Binding-site contacts:
Ligand atom PA contacts residue MG1 of chain 1.Z at 3.1 Å.
Ligand atom O5' contacts residue MG1 of chain 1.Z at 3.0 Å.
Ligand atom O3D contacts residue ASP1330 of chain 1.C at 2.8 Å (salt-bridge).
Ligand atom C2 contacts residue LEU1319 of chain 1.C at 3.6 Å (hydrophobic).
Ligand atom O2A contacts residue MG1 of chain 1.AA at 2.9 Å.
Ligand atom O5D contacts residue GLY1371 of chain 1.C at 3.5 Å.
Ligand atom N1 contacts residue GLY1321 of chain 1.C at 3.2 Å (h-bond).
Ligand atom O2A contacts residue PHE1372 of chain 1.C at 3.1 Å (h-bond).
Ligand atom O1A contacts residue GLU1390 of chain 1.C at 2.8 Å (salt-bridge).
Ligand atom O1D contacts residue ASP1426 of chain 1.C at 2.7 Å (salt-bridge).
Ligand atom O2B contacts residue ASP1460 of chain 1.C at 3.2 Å (salt-bridge).
Ligand atom O4D contacts residue ARG1428 of chain 1.C at 2.9 Å (salt-bridge).
Ligand atom C5 contacts residue TRP1264 of chain 1.C at 3.6 Å (hydrophobic).
Ligand atom O4D contacts residue ASP1426 of chain 1.C at 3.4 Å (salt-bridge).
Ligand atom C1D contacts residue ASP1426 of chain 1.C at 3.5 Å.
Ligand atom O2D contacts residue ASP1330 of chain 1.C at 2.8 Å (salt-bridge).
Ligand atom O1D contacts residue VAL1435 of chain 1.C at 3.3 Å.
Ligand atom O4D contacts residue PHE1476 of chain 1.C at 3.4 Å.
Ligand atom O2B contacts residue GLU1390 of chain 1.C at 3.5 Å (salt-bridge).
Ligand atom O1D contacts residue CYS1424 of chain 1.C at 3.3 Å (h-bond).
Ligand atom O2A contacts residue GLY1371 of chain 1.C at 3.4 Å.
Ligand atom O2' contacts residue TRP1264 of chain 1.C at 3.2 Å.
Ligand atom O2B contacts residue MG1 of chain 1.Y at 2.1 Å.
Ligand atom O1A contacts residue GLY1370 of chain 1.C at 3.1 Å (h-bond).
Ligand atom O5' contacts residue MG1 of chain 1.AA at 2.3 Å.
Ligand atom O1A contacts residue MG1 of chain 1.Z at 2.1 Å.
Ligand atom O5D contacts residue GLY1370 of chain 1.C at 3.3 Å (h-bond).
Ligand atom PA contacts residue MG1 of chain 1.AA at 2.5 Å.
Ligand atom O2D contacts residue HIS1479 of chain 1.C at 3.0 Å (h-bond).
Ligand atom O1B contacts residue ARG1428 of chain 1.C at 3.2 Å (salt-bridge).
Ligand atom C3D contacts residue ASP1330 of chain 1.C at 3.5 Å.
Ligand atom O1A contacts residue GLY1371 of chain 1.C at 3.6 Å.
Ligand atom N6 contacts residue ASN1326 of chain 1.C at 2.8 Å (h-bond).
Ligand atom O1B contacts residue ARG1360 of chain 1.C at 3.2 Å (salt-bridge).
Ligand atom O1A contacts residue MG1 of chain 1.Y at 3.0 Å.
Ligand atom O1A contacts residue MG1 of chain 1.AA at 2.4 Å.
Ligand atom O2B contacts residue GLY1370 of chain 1.C at 3.2 Å (h-bond).
Ligand atom PB contacts residue MG1 of chain 1.Y at 3.4 Å.
Ligand atom O2B contacts residue ARG1360 of chain 1.C at 3.6 Å (salt-bridge).
Ligand atom O1A contacts residue GLU1386 of chain 1.C at 3.1 Å (salt-bridge).

This protein binds this small molecule.
Small molecule (SMILES): Nc1ncnc2c1ncn2[C@@H]1O[C@H](CO[P](=O)(O)O[P](=O)(O)OC[C@H]2O[C@@H](O)[C@H](O)[C@@H]2O)[C@@H](O)[C@H]1O

Sequence of chain 1.C:
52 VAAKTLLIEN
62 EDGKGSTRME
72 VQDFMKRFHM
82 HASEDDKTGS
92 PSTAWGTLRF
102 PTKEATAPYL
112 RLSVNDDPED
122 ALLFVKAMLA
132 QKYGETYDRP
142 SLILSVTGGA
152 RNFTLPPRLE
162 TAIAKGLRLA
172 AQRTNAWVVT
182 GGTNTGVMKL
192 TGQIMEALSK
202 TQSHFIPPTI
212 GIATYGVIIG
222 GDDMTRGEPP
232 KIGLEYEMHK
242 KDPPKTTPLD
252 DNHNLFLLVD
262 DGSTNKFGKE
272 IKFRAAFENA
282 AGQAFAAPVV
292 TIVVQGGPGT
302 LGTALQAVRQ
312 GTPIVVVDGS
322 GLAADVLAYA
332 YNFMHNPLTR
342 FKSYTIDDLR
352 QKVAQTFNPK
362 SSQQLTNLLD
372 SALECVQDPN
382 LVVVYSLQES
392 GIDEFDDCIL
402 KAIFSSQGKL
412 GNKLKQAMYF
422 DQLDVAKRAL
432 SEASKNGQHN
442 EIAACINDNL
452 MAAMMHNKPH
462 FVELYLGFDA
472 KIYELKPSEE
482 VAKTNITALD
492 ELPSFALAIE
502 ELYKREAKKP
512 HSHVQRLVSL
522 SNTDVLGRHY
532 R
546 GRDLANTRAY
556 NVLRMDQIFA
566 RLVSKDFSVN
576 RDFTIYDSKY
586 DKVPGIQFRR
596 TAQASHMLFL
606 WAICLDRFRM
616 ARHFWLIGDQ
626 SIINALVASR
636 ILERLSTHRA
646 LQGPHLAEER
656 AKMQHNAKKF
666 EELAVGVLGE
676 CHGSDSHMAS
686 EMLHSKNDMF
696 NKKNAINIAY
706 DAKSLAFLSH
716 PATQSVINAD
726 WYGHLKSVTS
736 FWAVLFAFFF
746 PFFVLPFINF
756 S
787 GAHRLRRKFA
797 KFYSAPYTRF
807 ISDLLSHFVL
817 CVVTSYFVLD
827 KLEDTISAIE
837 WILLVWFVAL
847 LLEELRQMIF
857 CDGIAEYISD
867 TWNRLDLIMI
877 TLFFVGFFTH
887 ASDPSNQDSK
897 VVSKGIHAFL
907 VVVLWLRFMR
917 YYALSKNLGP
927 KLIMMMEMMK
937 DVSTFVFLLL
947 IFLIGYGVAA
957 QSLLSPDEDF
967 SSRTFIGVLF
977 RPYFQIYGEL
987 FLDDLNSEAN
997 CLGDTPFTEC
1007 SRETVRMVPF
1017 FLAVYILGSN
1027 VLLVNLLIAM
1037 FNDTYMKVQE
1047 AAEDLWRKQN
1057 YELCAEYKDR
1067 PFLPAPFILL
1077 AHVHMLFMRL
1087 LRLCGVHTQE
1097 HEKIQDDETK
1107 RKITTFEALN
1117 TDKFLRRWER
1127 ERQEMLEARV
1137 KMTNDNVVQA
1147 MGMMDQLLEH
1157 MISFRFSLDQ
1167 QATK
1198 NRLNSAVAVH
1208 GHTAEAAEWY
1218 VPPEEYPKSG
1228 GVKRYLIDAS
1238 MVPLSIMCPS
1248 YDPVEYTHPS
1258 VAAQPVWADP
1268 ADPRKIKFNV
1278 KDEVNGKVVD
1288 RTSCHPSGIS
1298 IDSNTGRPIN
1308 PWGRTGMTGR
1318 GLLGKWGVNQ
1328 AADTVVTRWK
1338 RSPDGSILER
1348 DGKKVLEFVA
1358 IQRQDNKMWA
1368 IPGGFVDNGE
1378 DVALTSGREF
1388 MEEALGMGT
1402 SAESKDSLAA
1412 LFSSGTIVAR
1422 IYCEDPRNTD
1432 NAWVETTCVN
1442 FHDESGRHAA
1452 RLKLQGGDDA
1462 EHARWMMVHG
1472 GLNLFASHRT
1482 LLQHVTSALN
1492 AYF